Binding-site contacts:
Ligand atom C4 contacts residue GLU522 of chain 1.C at 4.0 Å.
Ligand atom O3 contacts residue GLU522 of chain 1.C at 4.2 Å.
Ligand atom N2 contacts residue GLN527 of chain 1.C at 3.0 Å (h-bond).
Ligand atom O6 contacts residue GLU522 of chain 1.C at 3.7 Å.
Ligand atom O3 contacts residue GLY523 of chain 1.C at 4.3 Å.
Ligand atom O4 contacts residue PRO524 of chain 1.C at 3.3 Å.
Ligand atom O3 contacts residue PRO524 of chain 1.C at 3.7 Å.
Ligand atom O5 contacts residue GLY523 of chain 1.C at 4.1 Å.
Ligand atom C2 contacts residue GLN527 of chain 1.C at 3.6 Å.
Ligand atom C5 contacts residue ASN416 of chain 1.C at 3.6 Å.
Ligand atom O4 contacts residue GLU522 of chain 1.C at 4.5 Å.
Ligand atom C3 contacts residue PRO524 of chain 1.C at 3.7 Å (hydrophobic).
Ligand atom O5 contacts residue GLU522 of chain 1.C at 3.6 Å.
Ligand atom C7 contacts residue ASN416 of chain 1.C at 3.3 Å.
Ligand atom C7 contacts residue PRO524 of chain 1.C at 4.2 Å (hydrophobic).
Ligand atom C8 contacts residue GLN527 of chain 1.C at 4.2 Å.
Ligand atom C4 contacts residue PRO524 of chain 1.C at 4.1 Å (hydrophobic).
Ligand atom O7 contacts residue PRO524 of chain 1.C at 3.5 Å.
Ligand atom C3 contacts residue GLU522 of chain 1.C at 4.1 Å.
Ligand atom C5 contacts residue GLU522 of chain 1.C at 3.6 Å.
Ligand atom N2 contacts residue ASN416 of chain 1.C at 2.9 Å (h-bond).
Ligand atom C6 contacts residue GLU522 of chain 1.C at 4.1 Å.
Ligand atom C1 contacts residue GLU522 of chain 1.C at 3.8 Å.
Ligand atom C7 contacts residue GLN527 of chain 1.C at 4.1 Å.
Ligand atom O6 contacts residue GLY523 of chain 1.C at 3.7 Å.
Ligand atom C3 contacts residue ASN416 of chain 1.C at 3.8 Å.
Ligand atom C2 contacts residue PRO524 of chain 1.C at 4.2 Å (hydrophobic).
Ligand atom C4 contacts residue ASN416 of chain 1.C at 4.2 Å.
Ligand atom C8 contacts residue GLU403 of chain 1.C at 4.0 Å.
Ligand atom O5 contacts residue ASN416 of chain 1.C at 2.4 Å (h-bond).
Ligand atom C1 contacts residue GLN527 of chain 1.C at 3.7 Å.
Ligand atom O7 contacts residue ASN416 of chain 1.C at 3.3 Å (h-bond).
Ligand atom O3 contacts residue GLN527 of chain 1.C at 4.2 Å.
Ligand atom C1 contacts residue ASN416 of chain 1.C at 1.4 Å.
Ligand atom C3 contacts residue GLN527 of chain 1.C at 3.5 Å.
Ligand atom C8 contacts residue ASN416 of chain 1.C at 4.4 Å.
Ligand atom C2 contacts residue ASN416 of chain 1.C at 2.5 Å.
Ligand atom C1 contacts residue PRO524 of chain 1.C at 4.1 Å (hydrophobic).
Ligand atom O5 contacts residue PRO524 of chain 1.C at 4.3 Å.

This small molecule binds to this protein.
Small molecule (SMILES): CC(=O)N[C@H]1[C@H](O[C@H]2[C@H](O)[C@@H](NC(C)=O)CO[C@@H]2CO[C@@H]2O[C@@H](C)[C@@H](O)[C@@H](O)[C@@H]2O)O[C@H](CO)[C@@H](O[C@@H]2O[C@H](CO)[C@@H](O)[C@H](O)[C@@H]2O)[C@@H]1O

Sequence of chain 1.C:
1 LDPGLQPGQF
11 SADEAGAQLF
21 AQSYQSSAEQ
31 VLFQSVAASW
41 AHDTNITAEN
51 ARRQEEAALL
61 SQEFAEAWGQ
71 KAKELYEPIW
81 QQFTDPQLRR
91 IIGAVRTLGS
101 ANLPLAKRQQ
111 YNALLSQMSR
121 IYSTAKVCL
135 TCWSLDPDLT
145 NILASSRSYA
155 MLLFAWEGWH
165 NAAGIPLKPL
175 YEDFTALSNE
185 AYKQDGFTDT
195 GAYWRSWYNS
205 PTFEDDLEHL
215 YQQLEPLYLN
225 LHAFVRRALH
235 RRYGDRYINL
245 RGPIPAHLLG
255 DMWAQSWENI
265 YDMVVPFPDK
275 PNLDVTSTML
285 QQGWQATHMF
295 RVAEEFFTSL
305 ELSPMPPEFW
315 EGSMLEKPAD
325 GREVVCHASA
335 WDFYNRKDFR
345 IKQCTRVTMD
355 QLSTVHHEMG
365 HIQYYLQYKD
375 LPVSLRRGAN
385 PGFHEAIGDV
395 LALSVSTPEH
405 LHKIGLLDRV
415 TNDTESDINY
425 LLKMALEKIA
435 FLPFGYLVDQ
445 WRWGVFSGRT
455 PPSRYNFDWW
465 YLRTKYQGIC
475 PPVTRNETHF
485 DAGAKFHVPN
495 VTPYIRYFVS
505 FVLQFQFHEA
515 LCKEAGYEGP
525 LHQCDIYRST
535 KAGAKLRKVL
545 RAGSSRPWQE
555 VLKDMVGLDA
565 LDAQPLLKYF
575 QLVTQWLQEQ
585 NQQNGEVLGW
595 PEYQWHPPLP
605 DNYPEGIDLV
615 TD